Sequence of chain 1.A:
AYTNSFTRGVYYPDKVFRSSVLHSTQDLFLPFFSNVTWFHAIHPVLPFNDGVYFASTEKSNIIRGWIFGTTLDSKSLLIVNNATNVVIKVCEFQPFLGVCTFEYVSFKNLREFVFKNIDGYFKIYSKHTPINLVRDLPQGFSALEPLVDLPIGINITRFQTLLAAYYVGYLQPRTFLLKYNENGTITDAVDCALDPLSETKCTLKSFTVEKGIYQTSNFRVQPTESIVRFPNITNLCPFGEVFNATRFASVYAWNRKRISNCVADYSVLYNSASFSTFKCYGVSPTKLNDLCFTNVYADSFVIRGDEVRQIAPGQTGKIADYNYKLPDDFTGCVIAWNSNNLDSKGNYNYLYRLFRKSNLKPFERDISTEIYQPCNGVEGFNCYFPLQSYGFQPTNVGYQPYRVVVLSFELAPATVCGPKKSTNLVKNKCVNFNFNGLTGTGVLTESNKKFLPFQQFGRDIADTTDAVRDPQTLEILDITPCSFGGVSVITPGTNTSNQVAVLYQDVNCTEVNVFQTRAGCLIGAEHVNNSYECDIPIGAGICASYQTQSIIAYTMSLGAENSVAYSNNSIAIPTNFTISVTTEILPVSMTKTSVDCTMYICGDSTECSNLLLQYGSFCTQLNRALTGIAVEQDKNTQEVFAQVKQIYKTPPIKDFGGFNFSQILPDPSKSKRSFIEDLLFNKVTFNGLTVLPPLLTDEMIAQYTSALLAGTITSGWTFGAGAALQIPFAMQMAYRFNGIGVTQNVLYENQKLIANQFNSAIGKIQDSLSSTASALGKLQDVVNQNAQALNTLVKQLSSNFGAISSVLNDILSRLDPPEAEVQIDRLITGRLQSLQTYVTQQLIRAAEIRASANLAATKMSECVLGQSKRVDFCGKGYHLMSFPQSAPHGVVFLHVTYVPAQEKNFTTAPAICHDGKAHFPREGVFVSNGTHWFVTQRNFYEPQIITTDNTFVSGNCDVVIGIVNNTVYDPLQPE

Binding-site contacts:
Ligand atom C1 contacts residue ASN1093 of chain 1.C at 1.5 Å.
Ligand atom C3 contacts residue ASN1093 of chain 1.C at 3.9 Å.
Ligand atom N2 contacts residue ASN1093 of chain 1.C at 2.9 Å (h-bond).
Ligand atom O6 contacts residue ALA725 of chain 1.C at 3.4 Å.
Ligand atom C5 contacts residue ALA725 of chain 1.C at 3.8 Å (hydrophobic).
Ligand atom C4 contacts residue ASN1093 of chain 1.C at 4.3 Å.
Ligand atom C8 contacts residue ASN1093 of chain 1.C at 4.1 Å.
Ligand atom O5 contacts residue ALA725 of chain 1.C at 4.3 Å.
Ligand atom C7 contacts residue ASN1093 of chain 1.C at 3.6 Å.
Ligand atom O5 contacts residue ASN1093 of chain 1.C at 2.4 Å (h-bond).
Ligand atom C5 contacts residue ASN1093 of chain 1.C at 3.7 Å.
Ligand atom C8 contacts residue LYS1092 of chain 1.C at 3.8 Å.
Ligand atom C1 contacts residue GLN914 of chain 1.A at 4.3 Å.
Ligand atom C2 contacts residue ASN1093 of chain 1.C at 2.5 Å.
Ligand atom C7 contacts residue GLU1091 of chain 1.C at 4.5 Å.
Ligand atom O7 contacts residue ASN1093 of chain 1.C at 3.9 Å.
Ligand atom C8 contacts residue GLU1091 of chain 1.C at 3.0 Å.
Ligand atom C6 contacts residue ALA725 of chain 1.C at 4.0 Å (hydrophobic).

The protein below binds the small molecule below.
Small molecule (SMILES): CC(=O)N[C@@H]1[C@@H](O)[C@H](O)[C@@H](CO)O[C@H]1O

Sequence of chain 1.C:
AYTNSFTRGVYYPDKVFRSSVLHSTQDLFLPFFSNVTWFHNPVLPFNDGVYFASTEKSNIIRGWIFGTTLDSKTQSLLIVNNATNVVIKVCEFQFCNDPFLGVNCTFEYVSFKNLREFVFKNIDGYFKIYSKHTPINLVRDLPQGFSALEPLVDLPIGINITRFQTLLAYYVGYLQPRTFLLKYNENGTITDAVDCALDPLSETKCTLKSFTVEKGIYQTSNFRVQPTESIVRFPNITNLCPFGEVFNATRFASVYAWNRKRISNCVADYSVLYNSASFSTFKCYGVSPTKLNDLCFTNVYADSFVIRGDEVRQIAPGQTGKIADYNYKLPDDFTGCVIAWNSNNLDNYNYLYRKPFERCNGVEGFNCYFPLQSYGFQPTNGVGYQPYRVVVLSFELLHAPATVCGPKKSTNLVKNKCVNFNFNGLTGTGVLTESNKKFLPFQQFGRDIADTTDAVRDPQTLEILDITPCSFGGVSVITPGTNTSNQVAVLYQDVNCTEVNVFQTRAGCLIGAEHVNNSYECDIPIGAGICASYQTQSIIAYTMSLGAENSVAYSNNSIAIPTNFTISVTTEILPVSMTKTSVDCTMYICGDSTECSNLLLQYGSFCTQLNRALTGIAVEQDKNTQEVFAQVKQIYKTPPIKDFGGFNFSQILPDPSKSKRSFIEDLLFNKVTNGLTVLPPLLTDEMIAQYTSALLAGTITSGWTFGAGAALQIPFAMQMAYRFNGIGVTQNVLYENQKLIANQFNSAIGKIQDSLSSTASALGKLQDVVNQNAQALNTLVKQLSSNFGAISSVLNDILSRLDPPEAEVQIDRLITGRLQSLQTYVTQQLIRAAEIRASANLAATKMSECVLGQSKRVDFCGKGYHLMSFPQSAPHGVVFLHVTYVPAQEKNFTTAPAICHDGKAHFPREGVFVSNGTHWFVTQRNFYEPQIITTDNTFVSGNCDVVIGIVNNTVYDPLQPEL